Binding-site contacts:
Ligand atom OAX contacts residue LEU166 of chain 1.A at 3.9 Å.
Ligand atom CAH contacts residue TRP219 of chain 1.A at 3.8 Å (hydrophobic).
Ligand atom CAK contacts residue ARG221 of chain 1.A at 3.7 Å.
Ligand atom CAV contacts residue ASP157 of chain 1.A at 3.8 Å.
Ligand atom OBA contacts residue ARG138 of chain 1.A at 3.0 Å (salt-bridge).
Ligand atom CAR contacts residue ASP157 of chain 1.A at 3.4 Å.
Ligand atom OAX contacts residue GLU228 of chain 1.A at 3.9 Å.
Ligand atom CAA contacts residue GLU228 of chain 1.A at 3.2 Å.
Ligand atom CAE contacts residue PRO230 of chain 1.A at 3.7 Å (hydrophobic).
Ligand atom CAU contacts residue TRP219 of chain 1.A at 3.6 Å (hydrophobic).
Ligand atom CAE contacts residue ASP157 of chain 1.A at 3.5 Å.
Ligand atom CAV contacts residue HIS158 of chain 1.A at 3.6 Å.
Ligand atom OAX contacts residue HIS158 of chain 1.A at 2.8 Å (h-bond).
Ligand atom CBF contacts residue PHE147 of chain 1.A at 3.9 Å (hydrophobic).
Ligand atom CAA contacts residue THR227 of chain 1.A at 3.7 Å.
Ligand atom OAX contacts residue ALA162 of chain 1.A at 3.4 Å.
Ligand atom OBA contacts residue PHE147 of chain 1.A at 3.7 Å.
Ligand atom CAS contacts residue SER134 of chain 1.A at 3.5 Å.
Ligand atom CAZ contacts residue PHE147 of chain 1.A at 3.8 Å (hydrophobic).
Ligand atom CAM contacts residue PHE147 of chain 1.A at 3.8 Å (hydrophobic).
Ligand atom CAQ contacts residue PHE147 of chain 1.A at 3.6 Å (hydrophobic).
Ligand atom CAM contacts residue ARG138 of chain 1.A at 3.9 Å.
Ligand atom CAU contacts residue GLN232 of chain 1.A at 3.7 Å.
Ligand atom CBB contacts residue HIS155 of chain 1.A at 3.9 Å.
Ligand atom CAT contacts residue THR227 of chain 1.A at 3.9 Å.
Ligand atom OAN contacts residue TRP219 of chain 1.A at 3.8 Å.
Ligand atom OAY contacts residue ALA151 of chain 1.A at 3.5 Å.
Ligand atom CAF contacts residue ASP157 of chain 1.A at 3.6 Å.
Ligand atom CAV contacts residue GLU228 of chain 1.A at 3.9 Å.
Ligand atom CAF contacts residue HIS155 of chain 1.A at 3.5 Å.
Ligand atom CBC contacts residue PRO230 of chain 1.A at 3.8 Å (hydrophobic).
Ligand atom OAW contacts residue HIS158 of chain 1.A at 3.6 Å (h-bond).
Ligand atom OAW contacts residue LEU166 of chain 1.A at 3.9 Å.
Ligand atom OAN contacts residue PHE147 of chain 1.A at 3.2 Å.
Ligand atom CAQ contacts residue TRP219 of chain 1.A at 3.9 Å (hydrophobic).
Ligand atom CAZ contacts residue ARG138 of chain 1.A at 3.9 Å.
Ligand atom OAX contacts residue ASP157 of chain 1.A at 3.3 Å (salt-bridge).
Ligand atom CAH contacts residue PHE147 of chain 1.A at 3.9 Å (hydrophobic).
Ligand atom CAM contacts residue TYR136 of chain 1.A at 3.5 Å (hydrophobic).
Ligand atom OAY contacts residue HIS155 of chain 1.A at 3.5 Å.

Sequence of chain 1.A:
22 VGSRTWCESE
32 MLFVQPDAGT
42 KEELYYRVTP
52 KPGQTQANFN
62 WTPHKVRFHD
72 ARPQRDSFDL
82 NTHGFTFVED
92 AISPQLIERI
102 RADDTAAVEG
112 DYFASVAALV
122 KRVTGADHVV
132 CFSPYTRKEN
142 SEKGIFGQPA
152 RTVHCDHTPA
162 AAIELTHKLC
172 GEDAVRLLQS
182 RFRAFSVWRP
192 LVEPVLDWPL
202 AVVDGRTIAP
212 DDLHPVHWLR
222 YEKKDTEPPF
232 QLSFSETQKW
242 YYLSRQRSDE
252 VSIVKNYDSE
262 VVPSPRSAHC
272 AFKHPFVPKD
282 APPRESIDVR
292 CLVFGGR

This small molecule binds to this protein.
Small molecule (SMILES): COC(=O)[C@@H]1C(=O)C(C)=C2O[C@@]3(C[C@]2(C)[C@H]1C)[C@@H](C)CC[C@H]1C(C)(C)OC(=O)CC[C@@]13C